Sequence of chain 1.A:
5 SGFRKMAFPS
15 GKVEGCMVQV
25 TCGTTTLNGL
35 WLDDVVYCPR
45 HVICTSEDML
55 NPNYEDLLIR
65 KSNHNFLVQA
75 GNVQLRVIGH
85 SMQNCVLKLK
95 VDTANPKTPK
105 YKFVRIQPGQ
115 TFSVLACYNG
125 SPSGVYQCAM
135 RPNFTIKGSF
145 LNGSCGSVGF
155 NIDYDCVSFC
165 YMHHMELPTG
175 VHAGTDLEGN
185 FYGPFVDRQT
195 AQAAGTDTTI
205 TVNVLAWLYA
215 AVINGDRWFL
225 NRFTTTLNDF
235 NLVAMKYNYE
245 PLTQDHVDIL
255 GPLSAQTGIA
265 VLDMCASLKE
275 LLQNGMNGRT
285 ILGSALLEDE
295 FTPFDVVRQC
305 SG

Binding-site contacts:
Ligand atom N03 contacts residue GLN193 of chain 1.A at 2.7 Å (h-bond).
Ligand atom C28 contacts residue VM01 of chain 1.E at 0.0 Å.
Ligand atom C34 contacts residue VM01 of chain 1.E at 0.0 Å.
Ligand atom O20 contacts residue VM01 of chain 1.E at 1.4 Å.
Ligand atom C02 contacts residue VM01 of chain 1.E at 0.0 Å.
Ligand atom CL33 contacts residue VM01 of chain 1.E at 0.0 Å.
Ligand atom C19 contacts residue VM01 of chain 1.E at 0.1 Å.
Ligand atom C11 contacts residue VM01 of chain 1.E at 0.1 Å.
Ligand atom C14 contacts residue VM01 of chain 1.E at 0.1 Å.
Ligand atom C06 contacts residue VM01 of chain 1.E at 0.1 Å.
Ligand atom C12 contacts residue VM01 of chain 1.E at 0.1 Å.
Ligand atom O21 contacts residue VM01 of chain 1.E at 0.1 Å (h-bond).
Ligand atom C29 contacts residue VM01 of chain 1.E at 0.0 Å.
Ligand atom C04 contacts residue VM01 of chain 1.E at 0.1 Å.
Ligand atom N03 contacts residue VM01 of chain 1.E at 0.1 Å (h-bond).
Ligand atom O20 contacts residue CYS149 of chain 1.A at 2.6 Å (h-bond).
Ligand atom S27 contacts residue VM01 of chain 1.E at 0.0 Å (h-bond).
Ligand atom O18 contacts residue HIS167 of chain 1.A at 2.9 Å (h-bond).
Ligand atom N15 contacts residue VM01 of chain 1.E at 0.1 Å (h-bond).
Ligand atom C17 contacts residue VM01 of chain 1.E at 0.4 Å.
Ligand atom O22 contacts residue VM01 of chain 1.E at 0.0 Å (h-bond).
Ligand atom C08 contacts residue VM01 of chain 1.E at 0.2 Å.
Ligand atom O20 contacts residue HIS45 of chain 1.A at 2.9 Å (h-bond).
Ligand atom C23 contacts residue VM01 of chain 1.E at 0.0 Å.
Ligand atom C11 contacts residue CYS149 of chain 1.A at 2.7 Å (hydrophobic).
Ligand atom C32 contacts residue VM01 of chain 1.E at 0.0 Å.
Ligand atom C19 contacts residue CYS149 of chain 1.A at 1.8 Å (hydrophobic).
Ligand atom C16 contacts residue VM01 of chain 1.E at 0.1 Å.
Ligand atom C30 contacts residue VM01 of chain 1.E at 0.0 Å.
Ligand atom C07 contacts residue VM01 of chain 1.E at 0.1 Å.
Ligand atom C26 contacts residue VM01 of chain 1.E at 0.0 Å.
Ligand atom C31 contacts residue VM01 of chain 1.E at 0.0 Å.
Ligand atom O01 contacts residue VM01 of chain 1.E at 0.1 Å (h-bond).
Ligand atom C25 contacts residue VM01 of chain 1.E at 0.0 Å.
Ligand atom C24 contacts residue VM01 of chain 1.E at 0.0 Å.
Ligand atom N10 contacts residue VM01 of chain 1.E at 0.1 Å (h-bond).
Ligand atom C09 contacts residue VM01 of chain 1.E at 0.1 Å.
Ligand atom O18 contacts residue VM01 of chain 1.E at 0.2 Å (h-bond).
Ligand atom C05 contacts residue VM01 of chain 1.E at 0.1 Å.
Ligand atom C13 contacts residue VM01 of chain 1.E at 0.1 Å.

The protein below binds the small molecule below.
Small molecule (SMILES): CC(C)C[C@H](NC(=O)OCC(C)(C)Sc1cccc(Cl)c1)C(=O)N[C@@H](C[C@@H]1CCNC1=O)[C@H](O)S(=O)(=O)O